Sequence of chain 1.C:
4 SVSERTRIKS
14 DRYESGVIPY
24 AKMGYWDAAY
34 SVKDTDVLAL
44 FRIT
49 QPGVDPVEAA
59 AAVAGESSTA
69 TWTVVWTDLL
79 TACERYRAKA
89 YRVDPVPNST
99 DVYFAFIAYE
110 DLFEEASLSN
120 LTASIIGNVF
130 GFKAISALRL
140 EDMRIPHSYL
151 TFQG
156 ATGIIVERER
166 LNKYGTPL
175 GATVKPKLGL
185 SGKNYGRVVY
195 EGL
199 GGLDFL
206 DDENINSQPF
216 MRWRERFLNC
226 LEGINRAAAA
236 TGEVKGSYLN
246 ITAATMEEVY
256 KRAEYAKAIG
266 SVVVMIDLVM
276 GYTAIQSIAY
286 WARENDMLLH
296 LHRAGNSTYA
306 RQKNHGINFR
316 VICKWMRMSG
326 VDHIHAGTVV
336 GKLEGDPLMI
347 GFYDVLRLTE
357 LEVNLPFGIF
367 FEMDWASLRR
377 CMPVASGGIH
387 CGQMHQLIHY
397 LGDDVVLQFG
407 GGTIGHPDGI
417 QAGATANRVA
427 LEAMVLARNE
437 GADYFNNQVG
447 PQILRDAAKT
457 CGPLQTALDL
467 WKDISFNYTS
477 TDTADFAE

This protein binds this small molecule.
Small molecule (SMILES): O=C(O)[C@@](O)(COP(=O)(O)O)[C@H](O)[C@H](O)COP(=O)(O)O

Sequence of chain 1.O:
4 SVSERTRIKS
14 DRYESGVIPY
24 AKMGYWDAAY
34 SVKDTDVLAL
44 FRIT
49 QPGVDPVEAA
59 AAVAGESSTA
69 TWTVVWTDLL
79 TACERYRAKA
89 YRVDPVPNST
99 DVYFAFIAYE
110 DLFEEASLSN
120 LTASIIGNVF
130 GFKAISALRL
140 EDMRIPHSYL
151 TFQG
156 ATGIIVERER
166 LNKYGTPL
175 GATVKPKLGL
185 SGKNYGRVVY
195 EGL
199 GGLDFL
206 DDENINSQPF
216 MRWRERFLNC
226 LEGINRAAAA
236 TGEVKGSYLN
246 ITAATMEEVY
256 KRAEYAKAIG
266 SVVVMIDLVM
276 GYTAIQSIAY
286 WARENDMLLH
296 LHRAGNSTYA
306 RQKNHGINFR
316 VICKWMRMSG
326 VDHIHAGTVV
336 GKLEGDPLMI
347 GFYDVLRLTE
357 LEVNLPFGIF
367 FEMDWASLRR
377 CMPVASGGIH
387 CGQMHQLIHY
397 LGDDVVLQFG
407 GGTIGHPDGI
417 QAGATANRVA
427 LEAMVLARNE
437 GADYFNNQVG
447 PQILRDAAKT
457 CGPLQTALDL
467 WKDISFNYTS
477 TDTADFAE

Binding-site contacts:
Ligand atom O6 contacts residue MG1 of chain 1.YA at 2.1 Å.
Ligand atom O4P contacts residue ARG298 of chain 1.O at 3.0 Å (salt-bridge).
Ligand atom O2P contacts residue TRP70 of chain 1.C at 3.3 Å.
Ligand atom O2 contacts residue MG1 of chain 1.YA at 2.3 Å.
Ligand atom O2 contacts residue THR177 of chain 1.O at 2.8 Å (h-bond).
Ligand atom O2 contacts residue KCX205 of chain 1.O at 3.1 Å (h-bond).
Ligand atom O1P contacts residue LYS179 of chain 1.O at 3.3 Å.
Ligand atom O3 contacts residue ASN127 of chain 1.C at 3.4 Å (h-bond).
Ligand atom O3 contacts residue GLU208 of chain 1.O at 2.9 Å (salt-bridge).
Ligand atom C3 contacts residue KCX205 of chain 1.O at 3.1 Å.
Ligand atom O3P contacts residue GLY406 of chain 1.O at 2.9 Å (h-bond).
Ligand atom C2 contacts residue MG1 of chain 1.YA at 2.9 Å.
Ligand atom O2P contacts residue THR69 of chain 1.C at 3.3 Å (h-bond).
Ligand atom O4 contacts residue GLY383 of chain 1.O at 3.2 Å.
Ligand atom O7 contacts residue LYS337 of chain 1.O at 2.8 Å (salt-bridge).
Ligand atom P1 contacts residue THR69 of chain 1.C at 3.4 Å.
Ligand atom O6 contacts residue ASN127 of chain 1.C at 2.9 Å (h-bond).
Ligand atom O6P contacts residue SER382 of chain 1.O at 3.4 Å (h-bond).
Ligand atom O6 contacts residue GLU208 of chain 1.O at 3.2 Å (salt-bridge).
Ligand atom O3 contacts residue HIS297 of chain 1.O at 3.0 Å (h-bond).
Ligand atom O6 contacts residue ASP207 of chain 1.O at 3.1 Å (salt-bridge).
Ligand atom O4 contacts residue SER382 of chain 1.O at 2.9 Å (h-bond).
Ligand atom O6 contacts residue LYS181 of chain 1.O at 2.8 Å (salt-bridge).
Ligand atom O2 contacts residue LYS179 of chain 1.O at 2.9 Å (salt-bridge).
Ligand atom O5P contacts residue LEU338 of chain 1.O at 3.4 Å.
Ligand atom O1P contacts residue GLY407 of chain 1.O at 2.8 Å (h-bond).
Ligand atom O2P contacts residue LYS337 of chain 1.O at 2.8 Å (salt-bridge).
Ligand atom O3 contacts residue KCX205 of chain 1.O at 2.7 Å (h-bond).
Ligand atom O2P contacts residue GLY384 of chain 1.O at 2.9 Å (h-bond).
Ligand atom C contacts residue MG1 of chain 1.YA at 2.8 Å.
Ligand atom O2P contacts residue GLY383 of chain 1.O at 3.4 Å.
Ligand atom O1P contacts residue THR69 of chain 1.C at 2.5 Å (h-bond).
Ligand atom O1 contacts residue LYS179 of chain 1.O at 3.1 Å (salt-bridge).
Ligand atom O6 contacts residue LYS179 of chain 1.O at 3.2 Å (salt-bridge).
Ligand atom O5P contacts residue ARG298 of chain 1.O at 2.9 Å (salt-bridge).
Ligand atom O6P contacts residue HIS330 of chain 1.O at 2.7 Å (h-bond).
Ligand atom C contacts residue ASN127 of chain 1.C at 3.4 Å.
Ligand atom C3 contacts residue MG1 of chain 1.YA at 3.1 Å.
Ligand atom O3 contacts residue MG1 of chain 1.YA at 2.2 Å.
Ligand atom C contacts residue LYS179 of chain 1.O at 3.4 Å.